A small-molecule ligand and the protein it binds are described below.
Small molecule (SMILES): CC(=O)N[C@@H]1[C@@H](O)[C@H](O)[C@@H](CO)O[C@H]1O

Sequence of chain 1.B:
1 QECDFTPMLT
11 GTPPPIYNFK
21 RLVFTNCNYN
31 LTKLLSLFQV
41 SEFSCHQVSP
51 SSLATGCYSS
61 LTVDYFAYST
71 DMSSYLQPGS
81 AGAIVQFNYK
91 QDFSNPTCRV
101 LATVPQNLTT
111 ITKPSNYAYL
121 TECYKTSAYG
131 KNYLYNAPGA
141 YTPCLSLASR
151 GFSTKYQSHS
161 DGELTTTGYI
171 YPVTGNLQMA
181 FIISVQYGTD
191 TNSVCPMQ

Binding-site contacts:
Ligand atom C4 contacts residue ASN30 of chain 1.B at 4.2 Å.
Ligand atom C8 contacts residue MET197 of chain 1.B at 3.3 Å (hydrophobic).
Ligand atom N2 contacts residue ASN30 of chain 1.B at 2.9 Å (h-bond).
Ligand atom C8 contacts residue GLN198 of chain 1.B at 3.6 Å.
Ligand atom C2 contacts residue ASN30 of chain 1.B at 2.5 Å.
Ligand atom O5 contacts residue LYS33 of chain 1.B at 3.1 Å.
Ligand atom C3 contacts residue ASN30 of chain 1.B at 3.8 Å.
Ligand atom C6 contacts residue LYS33 of chain 1.B at 4.0 Å.
Ligand atom O6 contacts residue LYS33 of chain 1.B at 3.7 Å.
Ligand atom O5 contacts residue ASN30 of chain 1.B at 2.4 Å (h-bond).
Ligand atom O7 contacts residue MET197 of chain 1.B at 3.4 Å.
Ligand atom O6 contacts residue SER36 of chain 1.B at 3.5 Å (h-bond).
Ligand atom C5 contacts residue ASN30 of chain 1.B at 3.7 Å.
Ligand atom C7 contacts residue ASN30 of chain 1.B at 3.5 Å.
Ligand atom O7 contacts residue ASN30 of chain 1.B at 3.7 Å.
Ligand atom C7 contacts residue MET197 of chain 1.B at 4.1 Å (hydrophobic).
Ligand atom C1 contacts residue ASN30 of chain 1.B at 1.4 Å.
Ligand atom C5 contacts residue LYS33 of chain 1.B at 4.2 Å.
Ligand atom C1 contacts residue LYS33 of chain 1.B at 3.8 Å.
Ligand atom O6 contacts residue THR32 of chain 1.B at 4.2 Å.